A small-molecule ligand and the protein it binds are described below.
Small molecule (SMILES): CCC(CC)C(=O)Nc1cc(C(=O)O)ccc1NC(C)=O

Sequence of chain 4.A:
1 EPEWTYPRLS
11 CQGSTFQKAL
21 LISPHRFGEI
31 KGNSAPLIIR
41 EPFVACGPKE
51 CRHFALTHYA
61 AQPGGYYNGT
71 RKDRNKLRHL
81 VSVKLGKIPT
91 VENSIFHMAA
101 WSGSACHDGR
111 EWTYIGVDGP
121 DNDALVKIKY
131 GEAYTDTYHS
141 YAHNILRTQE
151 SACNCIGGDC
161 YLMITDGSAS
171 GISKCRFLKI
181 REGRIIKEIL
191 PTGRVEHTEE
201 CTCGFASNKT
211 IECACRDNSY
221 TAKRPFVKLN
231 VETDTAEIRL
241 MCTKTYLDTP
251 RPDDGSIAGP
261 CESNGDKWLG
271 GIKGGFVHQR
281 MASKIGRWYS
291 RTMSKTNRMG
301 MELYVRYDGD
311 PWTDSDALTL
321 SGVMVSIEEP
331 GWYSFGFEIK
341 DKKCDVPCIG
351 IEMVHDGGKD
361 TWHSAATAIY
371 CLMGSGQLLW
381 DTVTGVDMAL

Binding-site contacts:
Ligand atom C1 contacts residue TYR333 of chain 4.A at 3.8 Å (hydrophobic).
Ligand atom C3 contacts residue GLU200 of chain 4.A at 3.6 Å.
Ligand atom C10 contacts residue TYR333 of chain 4.A at 3.1 Å (hydrophobic).
Ligand atom C5 contacts residue TYR333 of chain 4.A at 2.9 Å (hydrophobic).
Ligand atom C4 contacts residue ARG216 of chain 4.A at 3.7 Å.
Ligand atom O16 contacts residue ARG216 of chain 4.A at 3.5 Å (salt-bridge).
Ligand atom C34 contacts residue TRP101 of chain 4.A at 3.8 Å (hydrophobic).
Ligand atom O12 contacts residue ARG298 of chain 4.A at 2.7 Å (salt-bridge).
Ligand atom C5 contacts residue ARG216 of chain 4.A at 3.9 Å.
Ligand atom C18 contacts residue ARG147 of chain 4.A at 3.5 Å.
Ligand atom C1 contacts residue ASP73 of chain 4.A at 3.1 Å.
Ligand atom C6 contacts residue GLU41 of chain 4.A at 3.6 Å.
Ligand atom O11 contacts residue ARG298 of chain 4.A at 3.5 Å (salt-bridge).
Ligand atom C3 contacts residue ASP73 of chain 4.A at 3.9 Å.
Ligand atom C10 contacts residue ARG216 of chain 4.A at 3.6 Å.
Ligand atom C4 contacts residue GLU200 of chain 4.A at 3.7 Å.
Ligand atom C18 contacts residue ILE145 of chain 4.A at 3.9 Å (hydrophobic).
Ligand atom C18 contacts residue ALA169 of chain 4.A at 3.9 Å (hydrophobic).
Ligand atom C2 contacts residue ASP73 of chain 4.A at 3.4 Å.
Ligand atom O38 contacts residue ARG74 of chain 4.A at 2.9 Å (salt-bridge).
Ligand atom O11 contacts residue ARG216 of chain 4.A at 3.1 Å (salt-bridge).
Ligand atom O16 contacts residue GLU199 of chain 4.A at 3.2 Å (salt-bridge).
Ligand atom C6 contacts residue TYR333 of chain 4.A at 3.1 Å (hydrophobic).
Ligand atom C2 contacts residue GLU200 of chain 4.A at 3.8 Å.
Ligand atom C6 contacts residue ARG40 of chain 4.A at 3.7 Å.
Ligand atom C14 contacts residue GLU199 of chain 4.A at 3.8 Å.
Ligand atom O12 contacts residue TYR333 of chain 4.A at 3.5 Å (h-bond).
Ligand atom C1 contacts residue GLU41 of chain 4.A at 3.8 Å.
Ligand atom C34 contacts residue ARG74 of chain 4.A at 4.0 Å.
Ligand atom C10 contacts residue ARG40 of chain 4.A at 3.8 Å.
Ligand atom O11 contacts residue TYR333 of chain 4.A at 3.7 Å.
Ligand atom O16 contacts residue ASN218 of chain 4.A at 3.9 Å.
Ligand atom O12 contacts residue ARG40 of chain 4.A at 2.8 Å (salt-bridge).
Ligand atom C33 contacts residue ASP73 of chain 4.A at 3.9 Å.
Ligand atom C4 contacts residue TYR333 of chain 4.A at 3.4 Å (hydrophobic).
Ligand atom C6 contacts residue ASP73 of chain 4.A at 3.3 Å.
Ligand atom C10 contacts residue ARG298 of chain 4.A at 3.5 Å.
Ligand atom O38 contacts residue ASP73 of chain 4.A at 3.2 Å (salt-bridge).
Ligand atom C5 contacts residue ASP73 of chain 4.A at 3.8 Å.
Ligand atom C33 contacts residue ARG74 of chain 4.A at 3.9 Å.